Sequence of chain 1.A:
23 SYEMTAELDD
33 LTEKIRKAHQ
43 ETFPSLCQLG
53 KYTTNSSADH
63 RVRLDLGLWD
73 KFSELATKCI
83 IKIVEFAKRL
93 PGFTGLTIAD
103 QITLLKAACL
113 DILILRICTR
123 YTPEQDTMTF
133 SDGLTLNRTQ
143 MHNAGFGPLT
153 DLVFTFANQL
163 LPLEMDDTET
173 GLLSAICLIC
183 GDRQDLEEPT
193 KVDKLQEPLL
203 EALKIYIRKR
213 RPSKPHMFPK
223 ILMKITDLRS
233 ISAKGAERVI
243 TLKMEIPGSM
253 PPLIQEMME

Binding-site contacts:
Ligand atom C26 contacts residue LEU151 of chain 1.A at 3.5 Å (hydrophobic).
Ligand atom C13 contacts residue LEU112 of chain 1.A at 3.9 Å (hydrophobic).
Ligand atom C8 contacts residue PHE74 of chain 1.A at 3.9 Å (hydrophobic).
Ligand atom C15 contacts residue VAL241 of chain 1.A at 3.9 Å (hydrophobic).
Ligand atom O3 contacts residue ARG122 of chain 1.A at 3.6 Å (salt-bridge).
Ligand atom O2 contacts residue SER133 of chain 1.A at 3.0 Å (h-bond).
Ligand atom C24 contacts residue SER133 of chain 1.A at 3.6 Å.
Ligand atom C3 contacts residue LEU112 of chain 1.A at 3.7 Å (hydrophobic).
Ligand atom C1 contacts residue LEU112 of chain 1.A at 3.8 Å (hydrophobic).
Ligand atom C16 contacts residue GLY147 of chain 1.A at 3.8 Å.
Ligand atom C11 contacts residue LEU115 of chain 1.A at 3.8 Å (hydrophobic).
Ligand atom C22 contacts residue LEU77 of chain 1.A at 3.9 Å (hydrophobic).
Ligand atom C14 contacts residue PHE74 of chain 1.A at 3.9 Å (hydrophobic).
Ligand atom C18 contacts residue LEU115 of chain 1.A at 3.4 Å (hydrophobic).
Ligand atom C23 contacts residue CYS81 of chain 1.A at 3.8 Å (hydrophobic).
Ligand atom C25 contacts residue ILE116 of chain 1.A at 3.6 Å (hydrophobic).
Ligand atom O2 contacts residue LEU77 of chain 1.A at 3.7 Å.
Ligand atom C26 contacts residue GLY237 of chain 1.A at 3.7 Å.
Ligand atom C18 contacts residue ILE116 of chain 1.A at 3.4 Å (hydrophobic).
Ligand atom C12 contacts residue VAL155 of chain 1.A at 3.6 Å (hydrophobic).
Ligand atom O3 contacts residue CYS81 of chain 1.A at 3.9 Å.
Ligand atom C24 contacts residue PHE132 of chain 1.A at 3.8 Å (hydrophobic).
Ligand atom C20 contacts residue LEU115 of chain 1.A at 3.9 Å (hydrophobic).
Ligand atom O3 contacts residue PHE45 of chain 1.A at 3.4 Å.
Ligand atom C17 contacts residue PHE74 of chain 1.A at 3.9 Å (hydrophobic).
Ligand atom C19 contacts residue LEU115 of chain 1.A at 3.8 Å (hydrophobic).
Ligand atom O3 contacts residue SER133 of chain 1.A at 2.8 Å (h-bond).
Ligand atom C26 contacts residue ILE233 of chain 1.A at 3.7 Å (hydrophobic).
Ligand atom C7 contacts residue PHE148 of chain 1.A at 3.4 Å (hydrophobic).
Ligand atom C22 contacts residue CYS81 of chain 1.A at 3.9 Å (hydrophobic).
Ligand atom C5 contacts residue PHE148 of chain 1.A at 3.8 Å (hydrophobic).
Ligand atom C22 contacts residue PHE132 of chain 1.A at 3.5 Å (hydrophobic).
Ligand atom O1 contacts residue PHE148 of chain 1.A at 3.0 Å.
Ligand atom C16 contacts residue LEU244 of chain 1.A at 3.6 Å (hydrophobic).
Ligand atom C23 contacts residue LEU115 of chain 1.A at 3.9 Å (hydrophobic).
Ligand atom C10 contacts residue VAL241 of chain 1.A at 3.5 Å (hydrophobic).
Ligand atom C14 contacts residue ALA78 of chain 1.A at 3.4 Å (hydrophobic).
Ligand atom C3 contacts residue PHE74 of chain 1.A at 3.8 Å (hydrophobic).
Ligand atom C15 contacts residue GLY237 of chain 1.A at 3.3 Å.
Ligand atom O2 contacts residue PHE132 of chain 1.A at 3.5 Å.

The protein below binds the small molecule below.
Small molecule (SMILES): CCCOc1cc2c(cc1/C(C)=C\C=C\C(C)=C\C(=O)O)C(C)(C)CCC2(C)C